Sequence of chain 1.B:
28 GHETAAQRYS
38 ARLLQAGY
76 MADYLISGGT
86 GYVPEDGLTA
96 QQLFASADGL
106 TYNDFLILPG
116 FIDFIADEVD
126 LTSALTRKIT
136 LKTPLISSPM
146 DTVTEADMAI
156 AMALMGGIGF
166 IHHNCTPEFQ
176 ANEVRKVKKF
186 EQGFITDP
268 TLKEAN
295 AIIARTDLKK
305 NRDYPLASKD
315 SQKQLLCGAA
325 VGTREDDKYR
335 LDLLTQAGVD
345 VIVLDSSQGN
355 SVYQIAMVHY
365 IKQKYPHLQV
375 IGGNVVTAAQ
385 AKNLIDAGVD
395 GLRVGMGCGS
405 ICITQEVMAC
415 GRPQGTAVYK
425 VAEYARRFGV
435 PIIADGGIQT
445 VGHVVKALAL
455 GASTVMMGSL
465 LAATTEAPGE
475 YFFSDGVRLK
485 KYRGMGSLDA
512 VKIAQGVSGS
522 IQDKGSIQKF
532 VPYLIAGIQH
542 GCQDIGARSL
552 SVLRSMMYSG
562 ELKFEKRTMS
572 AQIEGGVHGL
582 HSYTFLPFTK

A protein and the small-molecule ligand that binds it are described below.
Small molecule (SMILES): O=c1[nH]cnc2c1ncn2[C@@H]1O[C@H](COP(=O)(O)O)[C@@H](O)[C@H]1O

Binding-site contacts:
Ligand atom C2' contacts residue ASP439 of chain 1.B at 3.6 Å.
Ligand atom C5 contacts residue NAD1 of chain 1.P at 3.7 Å.
Ligand atom C3' contacts residue SER143 of chain 1.B at 3.3 Å.
Ligand atom P contacts residue TYR486 of chain 1.B at 3.7 Å.
Ligand atom O6 contacts residue MET489 of chain 1.B at 3.5 Å (h-bond).
Ligand atom O2P contacts residue SER404 of chain 1.B at 2.6 Å (h-bond).
Ligand atom O5' contacts residue GLY440 of chain 1.B at 3.3 Å.
Ligand atom C8 contacts residue ILE405 of chain 1.B at 3.7 Å (hydrophobic).
Ligand atom O2' contacts residue ASP439 of chain 1.B at 2.8 Å (salt-bridge).
Ligand atom C4 contacts residue NAD1 of chain 1.P at 3.5 Å.
Ligand atom O3P contacts residue SER463 of chain 1.B at 3.0 Å (h-bond).
Ligand atom O2P contacts residue SER463 of chain 1.B at 3.1 Å (h-bond).
Ligand atom C2 contacts residue CYS406 of chain 1.B at 3.2 Å (hydrophobic).
Ligand atom O1P contacts residue GLY441 of chain 1.B at 2.9 Å (h-bond).
Ligand atom N7 contacts residue MET489 of chain 1.B at 3.0 Å (h-bond).
Ligand atom C5 contacts residue ILE405 of chain 1.B at 3.6 Å (hydrophobic).
Ligand atom C2' contacts residue ARG397 of chain 1.B at 3.6 Å.
Ligand atom N1 contacts residue NAD1 of chain 1.P at 3.6 Å.
Ligand atom N1 contacts residue GLN516 of chain 1.B at 2.9 Å (h-bond).
Ligand atom C8 contacts residue MET145 of chain 1.B at 3.6 Å (hydrophobic).
Ligand atom C4' contacts residue ASP439 of chain 1.B at 3.5 Å.
Ligand atom O1P contacts residue SER404 of chain 1.B at 2.9 Å (h-bond).
Ligand atom O2P contacts residue TYR486 of chain 1.B at 2.6 Å (h-bond).
Ligand atom N9 contacts residue ILE405 of chain 1.B at 3.6 Å.
Ligand atom O6 contacts residue GLY517 of chain 1.B at 3.5 Å.
Ligand atom C2 contacts residue NAD1 of chain 1.P at 3.2 Å.
Ligand atom O1P contacts residue GLY403 of chain 1.B at 3.3 Å.
Ligand atom P contacts residue SER463 of chain 1.B at 3.7 Å.
Ligand atom O4' contacts residue ILE405 of chain 1.B at 3.6 Å.
Ligand atom O6 contacts residue GLY490 of chain 1.B at 2.8 Å (h-bond).
Ligand atom C3' contacts residue ASP439 of chain 1.B at 3.3 Å.
Ligand atom O3' contacts residue SER143 of chain 1.B at 2.6 Å (h-bond).
Ligand atom C4 contacts residue ILE405 of chain 1.B at 3.6 Å (hydrophobic).
Ligand atom O3P contacts residue GLY462 of chain 1.B at 2.8 Å (h-bond).
Ligand atom O3' contacts residue ASP439 of chain 1.B at 2.5 Å (salt-bridge).
Ligand atom C5' contacts residue TYR486 of chain 1.B at 3.6 Å (hydrophobic).
Ligand atom P contacts residue SER404 of chain 1.B at 3.5 Å.
Ligand atom N3 contacts residue NAD1 of chain 1.P at 3.2 Å.
Ligand atom O5' contacts residue GLY403 of chain 1.B at 3.3 Å.
Ligand atom O2' contacts residue ARG397 of chain 1.B at 2.9 Å (salt-bridge).